The small molecule below binds the protein below.
Small molecule (SMILES): CC(=O)N[C@H]1[C@H](O[C@H]2[C@H](O)[C@@H](NC(C)=O)CO[C@@H]2CO)O[C@H](CO)[C@@H](O)[C@@H]1O

Sequence of chain 2.I:
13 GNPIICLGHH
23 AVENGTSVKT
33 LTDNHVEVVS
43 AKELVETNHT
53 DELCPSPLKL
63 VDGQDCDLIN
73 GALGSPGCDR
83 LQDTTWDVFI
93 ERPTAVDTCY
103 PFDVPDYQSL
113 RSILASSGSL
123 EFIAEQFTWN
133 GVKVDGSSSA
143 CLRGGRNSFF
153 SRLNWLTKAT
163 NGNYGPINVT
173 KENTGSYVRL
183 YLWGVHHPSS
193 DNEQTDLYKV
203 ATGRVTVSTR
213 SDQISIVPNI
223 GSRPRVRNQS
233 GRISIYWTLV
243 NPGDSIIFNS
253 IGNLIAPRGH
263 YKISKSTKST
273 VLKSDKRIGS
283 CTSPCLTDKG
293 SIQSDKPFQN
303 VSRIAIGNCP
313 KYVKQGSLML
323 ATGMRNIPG

Binding-site contacts:
Ligand atom C6 contacts residue THR49 of chain 2.I at 4.2 Å.
Ligand atom C7 contacts residue ASN302 of chain 2.I at 3.5 Å.
Ligand atom N2 contacts residue ASN302 of chain 2.I at 3.0 Å (h-bond).
Ligand atom C3 contacts residue ASN302 of chain 2.I at 3.8 Å.
Ligand atom C4 contacts residue ASN302 of chain 2.I at 4.2 Å.
Ligand atom O7 contacts residue ASN302 of chain 2.I at 3.4 Å (h-bond).
Ligand atom O5 contacts residue ASN302 of chain 2.I at 2.3 Å (h-bond).
Ligand atom C8 contacts residue ASN302 of chain 2.I at 3.6 Å.
Ligand atom C1 contacts residue GLY318 of chain 2.I at 4.4 Å.
Ligand atom O5 contacts residue THR49 of chain 2.I at 3.5 Å.
Ligand atom C8 contacts residue LYS291 of chain 2.I at 4.2 Å.
Ligand atom O5 contacts residue GLY318 of chain 2.I at 3.5 Å.
Ligand atom O6 contacts residue GLY318 of chain 2.I at 3.5 Å.
Ligand atom C5 contacts residue GLY318 of chain 2.I at 4.5 Å.
Ligand atom C6 contacts residue GLY318 of chain 2.I at 4.0 Å.
Ligand atom C5 contacts residue ASN302 of chain 2.I at 3.6 Å.
Ligand atom C8 contacts residue VAL303 of chain 2.I at 3.9 Å (hydrophobic).
Ligand atom C1 contacts residue ASN302 of chain 2.I at 1.4 Å.
Ligand atom C2 contacts residue ASN302 of chain 2.I at 2.5 Å.
Ligand atom C5 contacts residue THR49 of chain 2.I at 3.8 Å.
Ligand atom C1 contacts residue THR49 of chain 2.I at 3.6 Å.